The protein below binds the small molecule below.
Small molecule (SMILES): CC(=O)N[C@H]1[C@H](O[C@H]2[C@H](O)[C@@H](NC(C)=O)CO[C@@H]2CO)O[C@H](CO)[C@@H](O)[C@@H]1O

Binding-site contacts:
Ligand atom C1 contacts residue ASN154 of chain 5.G at 3.4 Å.
Ligand atom N2 contacts residue THR156 of chain 5.G at 3.6 Å (h-bond).
Ligand atom N2 contacts residue ASN154 of chain 5.G at 3.8 Å.
Ligand atom C2 contacts residue ASN154 of chain 5.G at 3.5 Å.
Ligand atom C7 contacts residue ASN154 of chain 5.G at 3.3 Å.
Ligand atom C8 contacts residue THR156 of chain 5.G at 4.0 Å.
Ligand atom C6 contacts residue MET151 of chain 5.G at 4.5 Å (hydrophobic).
Ligand atom O5 contacts residue ASN154 of chain 5.G at 4.0 Å.
Ligand atom O6 contacts residue MET151 of chain 5.G at 3.4 Å.
Ligand atom C1 contacts residue THR156 of chain 5.G at 3.6 Å.
Ligand atom C8 contacts residue ASN154 of chain 5.G at 3.6 Å.
Ligand atom C7 contacts residue THR156 of chain 5.G at 3.9 Å.
Ligand atom C2 contacts residue THR156 of chain 5.G at 4.2 Å.
Ligand atom O7 contacts residue ASN154 of chain 5.G at 2.6 Å (h-bond).

Sequence of chain 5.G:
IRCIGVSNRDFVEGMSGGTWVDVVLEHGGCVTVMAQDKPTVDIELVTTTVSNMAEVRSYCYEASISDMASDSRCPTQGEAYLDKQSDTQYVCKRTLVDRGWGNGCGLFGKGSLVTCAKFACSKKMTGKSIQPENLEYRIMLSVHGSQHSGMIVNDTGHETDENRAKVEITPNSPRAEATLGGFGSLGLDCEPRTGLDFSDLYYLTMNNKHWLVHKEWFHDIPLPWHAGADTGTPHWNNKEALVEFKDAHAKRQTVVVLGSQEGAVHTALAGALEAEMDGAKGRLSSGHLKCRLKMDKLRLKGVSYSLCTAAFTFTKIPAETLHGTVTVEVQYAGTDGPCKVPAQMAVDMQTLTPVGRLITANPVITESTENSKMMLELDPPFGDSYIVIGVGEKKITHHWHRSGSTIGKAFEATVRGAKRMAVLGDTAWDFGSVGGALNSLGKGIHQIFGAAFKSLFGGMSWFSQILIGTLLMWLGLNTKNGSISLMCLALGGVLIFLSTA